Binding-site contacts:
Ligand atom O1 contacts residue MET699 of chain 1.B at 3.6 Å.
Ligand atom C4 contacts residue GLU696 of chain 1.B at 4.1 Å.
Ligand atom C8 contacts residue GLU696 of chain 1.B at 3.2 Å.
Ligand atom C2 contacts residue THR646 of chain 1.B at 4.2 Å.
Ligand atom C6 contacts residue GLU696 of chain 1.B at 3.1 Å.
Ligand atom N8 contacts residue THR471 of chain 1.B at 3.0 Å (h-bond).
Ligand atom O3 contacts residue THR698 of chain 1.B at 4.0 Å.
Ligand atom N8 contacts residue PRO469 of chain 1.B at 3.2 Å (h-bond).
Ligand atom O91 contacts residue PRO469 of chain 1.B at 3.5 Å (h-bond).
Ligand atom C9 contacts residue TYR441 of chain 1.B at 4.1 Å (hydrophobic).
Ligand atom O91 contacts residue LEU470 of chain 1.B at 4.1 Å.
Ligand atom O1 contacts residue TYR441 of chain 1.B at 3.9 Å.
Ligand atom C7 contacts residue TYR441 of chain 1.B at 3.6 Å (hydrophobic).
Ligand atom C5 contacts residue GLU696 of chain 1.B at 3.5 Å.
Ligand atom O91 contacts residue ARG476 of chain 1.B at 3.5 Å (salt-bridge).
Ligand atom C7 contacts residue GLU696 of chain 1.B at 4.2 Å.
Ligand atom O2 contacts residue THR646 of chain 1.B at 3.8 Å.
Ligand atom O4 contacts residue LEU695 of chain 1.B at 3.3 Å.
Ligand atom O91 contacts residue TYR441 of chain 1.B at 3.2 Å.
Ligand atom O4 contacts residue GLU696 of chain 1.B at 3.8 Å.
Ligand atom N3 contacts residue THR646 of chain 1.B at 3.5 Å (h-bond).
Ligand atom N8 contacts residue GLU696 of chain 1.B at 2.9 Å (salt-bridge).
Ligand atom O92 contacts residue SER645 of chain 1.B at 3.4 Å.
Ligand atom C9 contacts residue ARG476 of chain 1.B at 3.9 Å.
Ligand atom C6 contacts residue TYR441 of chain 1.B at 3.8 Å (hydrophobic).
Ligand atom O2 contacts residue GLY644 of chain 1.B at 3.9 Å.
Ligand atom O92 contacts residue THR471 of chain 1.B at 3.3 Å (h-bond).
Ligand atom N1 contacts residue TYR441 of chain 1.B at 4.1 Å.
Ligand atom N8 contacts residue TYR723 of chain 1.B at 3.6 Å.
Ligand atom O3 contacts residue MET699 of chain 1.B at 3.7 Å.
Ligand atom O2 contacts residue SER645 of chain 1.B at 3.0 Å (h-bond).
Ligand atom C2 contacts residue SER645 of chain 1.B at 4.2 Å.
Ligand atom N1 contacts residue GLU696 of chain 1.B at 3.7 Å.
Ligand atom O92 contacts residue ARG476 of chain 1.B at 3.5 Å (salt-bridge).
Ligand atom N8 contacts residue TYR441 of chain 1.B at 3.9 Å.
Ligand atom O3 contacts residue GLU696 of chain 1.B at 3.3 Å.
Ligand atom O91 contacts residue THR471 of chain 1.B at 3.4 Å (h-bond).
Ligand atom N2 contacts residue GLU696 of chain 1.B at 3.8 Å.
Ligand atom C8 contacts residue THR471 of chain 1.B at 3.2 Å.
Ligand atom C9 contacts residue THR471 of chain 1.B at 3.1 Å.

Sequence of chain 1.B:
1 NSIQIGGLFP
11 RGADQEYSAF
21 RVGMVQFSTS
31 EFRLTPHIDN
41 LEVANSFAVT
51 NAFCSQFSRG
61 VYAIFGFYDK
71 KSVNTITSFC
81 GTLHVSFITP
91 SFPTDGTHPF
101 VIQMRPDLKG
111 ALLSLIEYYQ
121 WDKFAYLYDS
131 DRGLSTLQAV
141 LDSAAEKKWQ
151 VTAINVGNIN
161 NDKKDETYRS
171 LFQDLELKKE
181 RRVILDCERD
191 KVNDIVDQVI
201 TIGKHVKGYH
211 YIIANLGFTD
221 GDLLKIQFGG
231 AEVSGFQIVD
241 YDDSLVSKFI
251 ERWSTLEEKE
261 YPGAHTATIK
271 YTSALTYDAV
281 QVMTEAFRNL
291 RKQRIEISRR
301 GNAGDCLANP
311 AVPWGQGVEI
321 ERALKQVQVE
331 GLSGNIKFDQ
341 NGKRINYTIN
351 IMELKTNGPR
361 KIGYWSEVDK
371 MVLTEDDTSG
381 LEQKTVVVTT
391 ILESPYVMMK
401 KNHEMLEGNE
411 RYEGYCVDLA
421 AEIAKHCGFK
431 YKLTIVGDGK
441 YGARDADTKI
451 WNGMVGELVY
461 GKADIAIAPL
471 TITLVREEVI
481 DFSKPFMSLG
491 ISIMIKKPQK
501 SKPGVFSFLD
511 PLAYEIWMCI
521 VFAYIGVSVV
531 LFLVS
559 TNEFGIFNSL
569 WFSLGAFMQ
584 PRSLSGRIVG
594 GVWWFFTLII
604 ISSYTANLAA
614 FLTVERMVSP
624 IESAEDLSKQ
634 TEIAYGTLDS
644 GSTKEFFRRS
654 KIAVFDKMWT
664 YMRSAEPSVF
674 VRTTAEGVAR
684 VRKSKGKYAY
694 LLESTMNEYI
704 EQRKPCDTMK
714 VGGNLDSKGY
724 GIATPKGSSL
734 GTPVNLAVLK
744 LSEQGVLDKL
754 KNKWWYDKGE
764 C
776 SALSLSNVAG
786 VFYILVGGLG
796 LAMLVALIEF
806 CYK

This small molecule binds to this protein.
Small molecule (SMILES): N[C@@H](Cn1cc([N+](=O)[O-])c(=O)[nH]c1=O)C(=O)O